Sequence of chain 2.A:
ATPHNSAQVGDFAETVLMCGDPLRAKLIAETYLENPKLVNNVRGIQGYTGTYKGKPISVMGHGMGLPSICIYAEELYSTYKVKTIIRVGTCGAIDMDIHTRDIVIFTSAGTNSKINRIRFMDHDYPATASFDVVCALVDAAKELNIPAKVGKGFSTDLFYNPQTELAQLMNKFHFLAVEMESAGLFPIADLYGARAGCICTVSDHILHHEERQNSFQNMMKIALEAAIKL

Sequence of chain 4.A:
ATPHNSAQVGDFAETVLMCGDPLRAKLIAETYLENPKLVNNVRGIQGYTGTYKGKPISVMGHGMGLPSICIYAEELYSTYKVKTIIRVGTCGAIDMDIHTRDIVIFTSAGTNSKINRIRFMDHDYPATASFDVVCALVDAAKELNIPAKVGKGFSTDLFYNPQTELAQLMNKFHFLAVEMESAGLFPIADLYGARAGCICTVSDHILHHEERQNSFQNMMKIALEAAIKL

The small molecule below binds the protein below.
Small molecule (SMILES): Nc1ncnc2c1ncn2[C@@H]1O[C@H](CO)[C@@H](O)[C@H]1O

Binding-site contacts:
Ligand atom C5 contacts residue VAL178 of chain 4.A at 3.6 Å (hydrophobic).
Ligand atom C5' contacts residue MET180 of chain 4.A at 3.9 Å (hydrophobic).
Ligand atom O2' contacts residue ARG87 of chain 4.A at 3.7 Å.
Ligand atom C8 contacts residue THR90 of chain 4.A at 3.2 Å.
Ligand atom C5' contacts residue HIS4 of chain 2.A at 3.6 Å.
Ligand atom N9 contacts residue THR90 of chain 4.A at 3.7 Å.
Ligand atom N7 contacts residue SER203 of chain 4.A at 3.9 Å.
Ligand atom O4' contacts residue ARG43 of chain 2.A at 3.0 Å (salt-bridge).
Ligand atom N3 contacts residue PHE159 of chain 4.A at 3.9 Å.
Ligand atom C2 contacts residue PHE159 of chain 4.A at 3.6 Å (hydrophobic).
Ligand atom O2' contacts residue GLU179 of chain 4.A at 3.1 Å.
Ligand atom O5' contacts residue ARG43 of chain 2.A at 3.8 Å.
Ligand atom O5' contacts residue PHE159 of chain 4.A at 3.2 Å.
Ligand atom O3' contacts residue GLU181 of chain 4.A at 2.6 Å (salt-bridge).
Ligand atom N3 contacts residue VAL178 of chain 4.A at 3.9 Å.
Ligand atom C3' contacts residue GLU181 of chain 4.A at 3.2 Å.
Ligand atom C5' contacts residue PHE159 of chain 4.A at 3.6 Å (hydrophobic).
Ligand atom C2' contacts residue GLU181 of chain 4.A at 3.7 Å.
Ligand atom O5' contacts residue HIS4 of chain 2.A at 2.6 Å (h-bond).
Ligand atom C8 contacts residue CYS91 of chain 4.A at 3.2 Å (hydrophobic).
Ligand atom C5 contacts residue GLY92 of chain 4.A at 3.6 Å.
Ligand atom C4' contacts residue ARG43 of chain 2.A at 3.3 Å.
Ligand atom C5 contacts residue CYS91 of chain 4.A at 3.8 Å (hydrophobic).
Ligand atom N1 contacts residue VAL178 of chain 4.A at 3.7 Å.
Ligand atom C2 contacts residue VAL178 of chain 4.A at 3.9 Å (hydrophobic).
Ligand atom N9 contacts residue CYS91 of chain 4.A at 3.9 Å.
Ligand atom N3 contacts residue MET180 of chain 4.A at 3.7 Å.
Ligand atom O2' contacts residue GLU181 of chain 4.A at 2.5 Å (salt-bridge).
Ligand atom C6 contacts residue VAL178 of chain 4.A at 3.6 Å (hydrophobic).
Ligand atom O2' contacts residue MET180 of chain 4.A at 2.9 Å (h-bond).
Ligand atom O4' contacts residue THR90 of chain 4.A at 3.8 Å.
Ligand atom N3 contacts residue GLU179 of chain 4.A at 3.6 Å.
Ligand atom C4 contacts residue VAL178 of chain 4.A at 3.8 Å (hydrophobic).
Ligand atom C6 contacts residue GLY92 of chain 4.A at 3.7 Å.
Ligand atom N1 contacts residue PHE159 of chain 4.A at 3.8 Å.
Ligand atom N7 contacts residue CYS91 of chain 4.A at 3.1 Å.
Ligand atom N7 contacts residue GLY92 of chain 4.A at 3.5 Å (h-bond).
Ligand atom N6 contacts residue GLY92 of chain 4.A at 3.3 Å.
Ligand atom C1' contacts residue THR90 of chain 4.A at 3.7 Å.
Ligand atom C2' contacts residue MET180 of chain 4.A at 3.6 Å (hydrophobic).